This small molecule binds to this protein.
Small molecule (SMILES): CC(=O)N[C@@H]1[C@@H](O)[C@H](O)[C@@H](CO)O[C@H]1O

Binding-site contacts:
Ligand atom N2 contacts residue ASN256 of chain 1.A at 2.9 Å (h-bond).
Ligand atom O6 contacts residue ASN256 of chain 1.A at 4.5 Å.
Ligand atom O5 contacts residue ASN256 of chain 1.A at 2.3 Å (h-bond).
Ligand atom O5 contacts residue THR258 of chain 1.A at 4.2 Å.
Ligand atom O6 contacts residue GLU259 of chain 1.A at 4.4 Å.
Ligand atom C5 contacts residue ASN256 of chain 1.A at 3.6 Å.
Ligand atom C1 contacts residue THR258 of chain 1.A at 3.8 Å.
Ligand atom C1 contacts residue ASN256 of chain 1.A at 1.4 Å.
Ligand atom C5 contacts residue THR258 of chain 1.A at 4.3 Å.
Ligand atom C3 contacts residue ASN256 of chain 1.A at 3.8 Å.
Ligand atom O7 contacts residue ASN256 of chain 1.A at 3.9 Å.
Ligand atom C4 contacts residue ASN256 of chain 1.A at 4.2 Å.
Ligand atom C7 contacts residue ASN256 of chain 1.A at 3.6 Å.
Ligand atom C2 contacts residue ASN256 of chain 1.A at 2.4 Å.

Sequence of chain 1.A:
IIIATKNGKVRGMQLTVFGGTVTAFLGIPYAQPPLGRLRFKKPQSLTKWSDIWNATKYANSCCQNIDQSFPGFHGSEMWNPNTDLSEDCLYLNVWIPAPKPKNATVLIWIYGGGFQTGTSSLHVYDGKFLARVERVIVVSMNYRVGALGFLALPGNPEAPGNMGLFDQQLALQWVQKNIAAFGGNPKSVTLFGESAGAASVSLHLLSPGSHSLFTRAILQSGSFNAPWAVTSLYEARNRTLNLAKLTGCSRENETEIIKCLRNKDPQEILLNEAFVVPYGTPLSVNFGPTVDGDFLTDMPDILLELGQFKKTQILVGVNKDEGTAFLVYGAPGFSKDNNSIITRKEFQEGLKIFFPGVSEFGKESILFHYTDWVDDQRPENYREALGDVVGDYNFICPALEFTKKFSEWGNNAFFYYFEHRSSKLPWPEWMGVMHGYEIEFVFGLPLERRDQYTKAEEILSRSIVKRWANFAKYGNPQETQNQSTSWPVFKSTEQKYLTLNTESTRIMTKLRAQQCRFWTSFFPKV